Sequence of chain 1.A:
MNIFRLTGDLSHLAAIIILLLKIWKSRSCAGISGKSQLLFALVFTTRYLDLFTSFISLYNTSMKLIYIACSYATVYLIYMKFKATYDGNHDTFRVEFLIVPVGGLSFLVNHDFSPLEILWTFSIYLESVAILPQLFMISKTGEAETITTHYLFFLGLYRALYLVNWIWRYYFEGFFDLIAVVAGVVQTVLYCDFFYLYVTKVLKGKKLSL

Binding-site contacts:
Ligand atom C contacts residue TYR48 of chain 1.A at 3.5 Å (hydrophobic).
Ligand atom CD2 contacts residue ASP9 of chain 1.A at 3.4 Å.
Ligand atom CD contacts residue TRP166 of chain 1.A at 3.6 Å (hydrophobic).
Ligand atom CE2 contacts residue MET63 of chain 1.A at 3.5 Å (hydrophobic).
Ligand atom CA contacts residue TYR48 of chain 1.A at 3.6 Å (hydrophobic).
Ligand atom NE2 contacts residue TRP120 of chain 1.A at 3.5 Å.
Ligand atom CZ contacts residue MET63 of chain 1.A at 3.3 Å (hydrophobic).
Ligand atom CD2 contacts residue TRP120 of chain 1.A at 3.5 Å (hydrophobic).
Ligand atom CZ contacts residue ARG5 of chain 1.A at 3.6 Å.
Ligand atom OD1 contacts residue ARG169 of chain 1.A at 2.9 Å (salt-bridge).
Ligand atom OE2 contacts residue SER54 of chain 1.A at 3.0 Å (h-bond).
Ligand atom CD2 contacts residue GLU117 of chain 1.A at 3.6 Å.
Ligand atom CE2 contacts residue ARG5 of chain 1.A at 3.3 Å.
Ligand atom CG contacts residue ARG5 of chain 1.A at 3.4 Å.
Ligand atom NE2 contacts residue GLU117 of chain 1.A at 2.8 Å (salt-bridge).
Ligand atom OE1 contacts residue ILE56 of chain 1.A at 3.1 Å.
Ligand atom CZ contacts residue ASN60 of chain 1.A at 3.6 Å.
Ligand atom N contacts residue TYR162 of chain 1.A at 3.1 Å (h-bond).
Ligand atom CE2 contacts residue TYR59 of chain 1.A at 3.6 Å (hydrophobic).
Ligand atom CD2 contacts residue ARG5 of chain 1.A at 3.5 Å.
Ligand atom O contacts residue ARG5 of chain 1.A at 3.1 Å (salt-bridge).
Ligand atom OXT contacts residue TYR48 of chain 1.A at 2.7 Å (h-bond).
Ligand atom CB contacts residue TYR162 of chain 1.A at 3.6 Å (hydrophobic).
Ligand atom ND1 contacts residue TRP120 of chain 1.A at 3.4 Å.
Ligand atom CG contacts residue ARG169 of chain 1.A at 3.4 Å.
Ligand atom CE2 contacts residue ASP9 of chain 1.A at 3.3 Å.
Ligand atom CG contacts residue TRP120 of chain 1.A at 3.3 Å (hydrophobic).
Ligand atom OE2 contacts residue ASN165 of chain 1.A at 2.9 Å (h-bond).
Ligand atom OE1 contacts residue TRP166 of chain 1.A at 3.0 Å (h-bond).
Ligand atom CE1 contacts residue GLU117 of chain 1.A at 3.4 Å.
Ligand atom C contacts residue ARG47 of chain 1.A at 3.5 Å.
Ligand atom CA contacts residue ARG5 of chain 1.A at 3.5 Å.
Ligand atom CE1 contacts residue ASN60 of chain 1.A at 3.4 Å.
Ligand atom CE1 contacts residue TRP120 of chain 1.A at 3.4 Å (hydrophobic).
Ligand atom O contacts residue ARG159 of chain 1.A at 3.3 Å (salt-bridge).
Ligand atom OD2 contacts residue ARG169 of chain 1.A at 3.2 Å (salt-bridge).
Ligand atom OXT contacts residue ARG47 of chain 1.A at 2.8 Å (salt-bridge).
Ligand atom O contacts residue ARG47 of chain 1.A at 3.4 Å (salt-bridge).
Ligand atom CB contacts residue TYR48 of chain 1.A at 3.3 Å (hydrophobic).
Ligand atom OE2 contacts residue TRP166 of chain 1.A at 3.4 Å (h-bond).

The small molecule below binds the protein below.
Small molecule (SMILES): C[C@H](N)C(=O)N[C@@H](CCC(=O)O)C(=O)N[C@@H](CC1=NC=NC1)C(=O)N[C@@H](CC(=O)O)C(=O)N[C@@H](CCC(=O)O)C(=O)N[C@@H](Cc1ccccc1)C(=O)O